Sequence of chain 5.E:
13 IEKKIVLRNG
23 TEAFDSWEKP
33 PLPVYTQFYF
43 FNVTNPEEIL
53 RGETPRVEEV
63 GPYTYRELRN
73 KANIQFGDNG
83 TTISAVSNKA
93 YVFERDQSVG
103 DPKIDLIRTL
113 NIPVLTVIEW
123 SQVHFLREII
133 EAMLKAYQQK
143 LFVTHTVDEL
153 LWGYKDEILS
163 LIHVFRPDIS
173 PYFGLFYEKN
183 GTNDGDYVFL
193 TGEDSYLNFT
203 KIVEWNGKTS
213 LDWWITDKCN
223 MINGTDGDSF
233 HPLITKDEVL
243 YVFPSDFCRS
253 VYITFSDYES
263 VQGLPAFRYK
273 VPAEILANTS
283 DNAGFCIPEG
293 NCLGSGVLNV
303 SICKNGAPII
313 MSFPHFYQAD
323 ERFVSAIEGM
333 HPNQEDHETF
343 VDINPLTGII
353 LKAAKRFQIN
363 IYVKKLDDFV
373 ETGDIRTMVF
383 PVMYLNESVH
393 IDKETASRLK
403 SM

A small-molecule ligand and the protein it binds are described below.
Small molecule (SMILES): CC(=O)N[C@@H]1[C@@H](O)[C@H](O)[C@@H](CO)O[C@H]1O

Binding-site contacts:
Ligand atom C5 contacts residue ASN200 of chain 5.E at 3.3 Å.
Ligand atom O6 contacts residue ASN200 of chain 5.E at 3.0 Å (h-bond).
Ligand atom C5 contacts residue SER197 of chain 5.E at 4.2 Å.
Ligand atom O5 contacts residue ASN200 of chain 5.E at 2.5 Å (h-bond).
Ligand atom C6 contacts residue SER197 of chain 5.E at 4.3 Å.
Ligand atom O7 contacts residue LYS203 of chain 5.E at 4.0 Å.
Ligand atom C1 contacts residue ASN200 of chain 5.E at 1.4 Å.
Ligand atom C4 contacts residue ASN200 of chain 5.E at 3.8 Å.
Ligand atom C3 contacts residue ASN200 of chain 5.E at 3.7 Å.
Ligand atom C8 contacts residue LEU192 of chain 5.E at 3.7 Å (hydrophobic).
Ligand atom O7 contacts residue ASN200 of chain 5.E at 3.3 Å (h-bond).
Ligand atom O5 contacts residue SER197 of chain 5.E at 4.0 Å.
Ligand atom N2 contacts residue LEU192 of chain 5.E at 3.5 Å.
Ligand atom C7 contacts residue ASN200 of chain 5.E at 3.6 Å.
Ligand atom C6 contacts residue LEU199 of chain 5.E at 4.1 Å (hydrophobic).
Ligand atom C1 contacts residue LEU192 of chain 5.E at 3.9 Å (hydrophobic).
Ligand atom C6 contacts residue ASN200 of chain 5.E at 3.3 Å.
Ligand atom N2 contacts residue ASN200 of chain 5.E at 3.3 Å (h-bond).
Ligand atom C2 contacts residue LEU192 of chain 5.E at 4.3 Å (hydrophobic).
Ligand atom C7 contacts residue LEU192 of chain 5.E at 3.8 Å (hydrophobic).
Ligand atom C2 contacts residue ASN200 of chain 5.E at 2.5 Å.
Ligand atom C8 contacts residue VAL205 of chain 5.E at 3.7 Å (hydrophobic).